Binding-site contacts:
Ligand atom C1 contacts residue ASN154 of chain 56.F at 2.5 Å.
Ligand atom C4 contacts residue ASN154 of chain 56.F at 3.2 Å.
Ligand atom C8 contacts residue GLY157 of chain 56.F at 4.5 Å.
Ligand atom C2 contacts residue ASN154 of chain 56.F at 3.5 Å.
Ligand atom C6 contacts residue ASP155 of chain 56.F at 4.3 Å.
Ligand atom O4 contacts residue ASN154 of chain 56.F at 3.5 Å (h-bond).
Ligand atom C1 contacts residue MET151 of chain 56.F at 3.6 Å (hydrophobic).
Ligand atom N2 contacts residue THR156 of chain 56.F at 4.3 Å.
Ligand atom O5 contacts residue THR156 of chain 56.F at 3.8 Å.
Ligand atom C4 contacts residue THR156 of chain 56.F at 4.1 Å.
Ligand atom C6 contacts residue THR156 of chain 56.F at 1.8 Å.
Ligand atom C8 contacts residue MET151 of chain 56.F at 4.1 Å (hydrophobic).
Ligand atom C2 contacts residue MET151 of chain 56.F at 4.1 Å (hydrophobic).
Ligand atom C1 contacts residue GLY150 of chain 56.F at 3.8 Å.
Ligand atom C6 contacts residue ASN154 of chain 56.F at 3.0 Å.
Ligand atom N2 contacts residue ASN154 of chain 56.F at 4.3 Å.
Ligand atom O7 contacts residue THR156 of chain 56.F at 2.4 Å.
Ligand atom C7 contacts residue THR156 of chain 56.F at 3.4 Å.
Ligand atom O5 contacts residue ARG164 of chain 56.F at 4.3 Å.
Ligand atom C2 contacts residue GLY150 of chain 56.F at 4.5 Å.
Ligand atom C8 contacts residue HIS148 of chain 56.F at 1.2 Å.
Ligand atom O6 contacts residue THR156 of chain 56.F at 1.2 Å (h-bond).
Ligand atom O5 contacts residue ASN154 of chain 56.F at 2.4 Å (h-bond).
Ligand atom C2 contacts residue HIS148 of chain 56.F at 4.2 Å.
Ligand atom N2 contacts residue GLY150 of chain 56.F at 4.1 Å.
Ligand atom N2 contacts residue MET151 of chain 56.F at 3.4 Å.
Ligand atom C6 contacts residue GLY157 of chain 56.F at 4.2 Å.
Ligand atom C5 contacts residue ASN154 of chain 56.F at 2.1 Å.
Ligand atom C5 contacts residue THR156 of chain 56.F at 3.2 Å.
Ligand atom O6 contacts residue ASN154 of chain 56.F at 2.4 Å (h-bond).
Ligand atom C3 contacts residue ASN154 of chain 56.F at 3.5 Å.
Ligand atom N2 contacts residue HIS148 of chain 56.F at 2.8 Å (h-bond).
Ligand atom C8 contacts residue THR156 of chain 56.F at 2.9 Å.
Ligand atom O7 contacts residue HIS148 of chain 56.F at 3.3 Å (h-bond).
Ligand atom O6 contacts residue ASP155 of chain 56.F at 4.2 Å.
Ligand atom C7 contacts residue MET151 of chain 56.F at 4.0 Å (hydrophobic).
Ligand atom O4 contacts residue THR156 of chain 56.F at 4.2 Å.
Ligand atom C7 contacts residue HIS148 of chain 56.F at 2.3 Å.

Sequence of chain 56.F:
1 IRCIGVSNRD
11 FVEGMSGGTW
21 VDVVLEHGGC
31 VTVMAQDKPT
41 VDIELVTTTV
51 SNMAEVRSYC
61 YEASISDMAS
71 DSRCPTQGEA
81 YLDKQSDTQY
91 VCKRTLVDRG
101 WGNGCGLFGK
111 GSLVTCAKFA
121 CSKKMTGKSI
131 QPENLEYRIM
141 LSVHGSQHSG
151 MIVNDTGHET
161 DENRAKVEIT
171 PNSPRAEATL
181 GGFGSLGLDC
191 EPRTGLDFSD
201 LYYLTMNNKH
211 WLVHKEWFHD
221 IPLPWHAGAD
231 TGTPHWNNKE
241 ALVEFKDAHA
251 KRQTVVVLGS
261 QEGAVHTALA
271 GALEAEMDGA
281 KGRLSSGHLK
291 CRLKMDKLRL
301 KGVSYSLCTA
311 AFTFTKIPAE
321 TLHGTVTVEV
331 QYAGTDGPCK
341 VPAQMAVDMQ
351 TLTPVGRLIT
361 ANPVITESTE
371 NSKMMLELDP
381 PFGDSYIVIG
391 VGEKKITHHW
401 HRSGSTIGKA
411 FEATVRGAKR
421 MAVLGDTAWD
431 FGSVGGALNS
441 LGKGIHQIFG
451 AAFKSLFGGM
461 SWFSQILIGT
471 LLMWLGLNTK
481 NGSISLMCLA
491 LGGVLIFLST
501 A

A protein and the small-molecule ligand that binds it are described below.
Small molecule (SMILES): CC(=O)N[C@H]1[C@H](O[C@H]2[C@H](O)[C@@H](NC(C)=O)CO[C@@H]2CO)O[C@H](CO)[C@@H](O)[C@@H]1O